Binding-site contacts:
Ligand atom CAP contacts residue ALA166 of chain 1.F at 4.1 Å (hydrophobic).
Ligand atom OAF contacts residue SER41 of chain 1.F at 4.0 Å.
Ligand atom CAS contacts residue ASN205 of chain 1.F at 3.7 Å.
Ligand atom CAM contacts residue GLY198 of chain 1.F at 4.0 Å.
Ligand atom CAU contacts residue PHE44 of chain 1.F at 4.0 Å (hydrophobic).
Ligand atom PAX contacts residue ARG42 of chain 1.F at 4.2 Å.
Ligand atom OAE contacts residue ARG42 of chain 1.F at 3.0 Å (salt-bridge).
Ligand atom OAG contacts residue PHE44 of chain 1.F at 3.8 Å.
Ligand atom CAA contacts residue GLY170 of chain 1.F at 3.7 Å.
Ligand atom OAB contacts residue ASN205 of chain 1.F at 3.2 Å (h-bond).
Ligand atom OAC contacts residue ARG42 of chain 1.F at 3.3 Å (salt-bridge).
Ligand atom PAY contacts residue TYR63 of chain 1.F at 4.1 Å.
Ligand atom PAY contacts residue PHE44 of chain 1.F at 4.0 Å.
Ligand atom CAH contacts residue ASN205 of chain 1.F at 4.1 Å.
Ligand atom CAH contacts residue GLN202 of chain 1.F at 3.9 Å.
Ligand atom OAG contacts residue TYR63 of chain 1.F at 2.8 Å (h-bond).
Ligand atom CAO contacts residue VAL169 of chain 1.F at 3.6 Å (hydrophobic).
Ligand atom CAP contacts residue VAL169 of chain 1.F at 3.8 Å (hydrophobic).
Ligand atom CAA contacts residue LEU173 of chain 1.F at 3.9 Å (hydrophobic).
Ligand atom CAR contacts residue ALA166 of chain 1.F at 3.9 Å (hydrophobic).
Ligand atom OAF contacts residue SER43 of chain 1.F at 2.8 Å.
Ligand atom OAC contacts residue SER43 of chain 1.F at 4.0 Å.
Ligand atom CAN contacts residue LEU201 of chain 1.F at 3.7 Å (hydrophobic).
Ligand atom CAK contacts residue LEU173 of chain 1.F at 4.0 Å (hydrophobic).
Ligand atom CAQ contacts residue LEU201 of chain 1.F at 3.5 Å (hydrophobic).
Ligand atom OAF contacts residue ARG42 of chain 1.F at 4.1 Å.
Ligand atom CAS contacts residue GLN202 of chain 1.F at 3.7 Å.
Ligand atom CAR contacts residue GLN202 of chain 1.F at 3.8 Å.
Ligand atom PAY contacts residue SER41 of chain 1.F at 4.0 Å.
Ligand atom NAV contacts residue ASN205 of chain 1.F at 3.9 Å.
Ligand atom OAD contacts residue SER43 of chain 1.F at 3.7 Å.
Ligand atom PAY contacts residue ARG42 of chain 1.F at 4.1 Å.
Ligand atom PAY contacts residue SER43 of chain 1.F at 4.0 Å.
Ligand atom OAD contacts residue ARG42 of chain 1.F at 3.4 Å (salt-bridge).
Ligand atom CAN contacts residue GLY198 of chain 1.F at 3.7 Å.
Ligand atom CAM contacts residue GLY170 of chain 1.F at 3.7 Å.
Ligand atom CAL contacts residue LEU173 of chain 1.F at 3.6 Å (hydrophobic).
Ligand atom OAF contacts residue PHE44 of chain 1.F at 3.1 Å.
Ligand atom OAG contacts residue SER41 of chain 1.F at 3.0 Å (h-bond).
Ligand atom OAC contacts residue SER41 of chain 1.F at 4.0 Å.

Sequence of chain 1.F:
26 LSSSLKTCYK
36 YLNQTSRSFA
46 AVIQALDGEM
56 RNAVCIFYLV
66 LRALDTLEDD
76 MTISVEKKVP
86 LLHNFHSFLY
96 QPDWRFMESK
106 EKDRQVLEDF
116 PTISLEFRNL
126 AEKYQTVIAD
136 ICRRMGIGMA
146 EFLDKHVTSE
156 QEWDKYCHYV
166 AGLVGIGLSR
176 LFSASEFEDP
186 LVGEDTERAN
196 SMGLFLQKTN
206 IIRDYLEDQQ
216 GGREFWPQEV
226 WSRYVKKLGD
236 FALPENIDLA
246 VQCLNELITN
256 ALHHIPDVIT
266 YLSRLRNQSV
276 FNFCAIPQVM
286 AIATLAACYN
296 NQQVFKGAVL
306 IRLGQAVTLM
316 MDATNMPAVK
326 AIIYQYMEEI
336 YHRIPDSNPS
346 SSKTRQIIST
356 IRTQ

The small molecule below binds the protein below.
Small molecule (SMILES): CCCCCCCCCC[n+]1ccn(CC(P(=O)([O-])O)P(=O)(O)O)c1